This protein binds this small molecule.
Small molecule (SMILES): CC(=O)N[C@H]1[C@H]([C@H](O)[C@H](O)CO)O[C@@](O[C@H]2[C@@H](O)[C@@H](CO)O[C@@H](O[C@H]3[C@H](O)[C@@H](O)[C@H](O)O[C@@H]3CO)[C@@H]2O)(C(=O)O)C[C@@H]1O

Sequence of chain 52.E:
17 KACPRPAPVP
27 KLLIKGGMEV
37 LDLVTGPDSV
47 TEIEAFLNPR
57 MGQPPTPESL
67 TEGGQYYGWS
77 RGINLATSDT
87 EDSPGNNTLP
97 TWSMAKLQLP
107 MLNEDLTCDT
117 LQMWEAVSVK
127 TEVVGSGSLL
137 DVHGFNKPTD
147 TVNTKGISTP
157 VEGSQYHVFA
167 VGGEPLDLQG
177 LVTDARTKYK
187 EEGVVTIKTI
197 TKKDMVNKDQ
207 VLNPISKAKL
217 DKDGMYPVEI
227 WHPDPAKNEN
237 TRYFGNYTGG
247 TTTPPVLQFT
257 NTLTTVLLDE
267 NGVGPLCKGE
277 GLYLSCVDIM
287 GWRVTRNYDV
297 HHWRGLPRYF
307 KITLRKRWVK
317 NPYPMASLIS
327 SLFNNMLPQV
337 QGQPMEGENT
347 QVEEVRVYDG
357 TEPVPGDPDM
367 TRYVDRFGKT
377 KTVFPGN

Sequence of chain 52.D:
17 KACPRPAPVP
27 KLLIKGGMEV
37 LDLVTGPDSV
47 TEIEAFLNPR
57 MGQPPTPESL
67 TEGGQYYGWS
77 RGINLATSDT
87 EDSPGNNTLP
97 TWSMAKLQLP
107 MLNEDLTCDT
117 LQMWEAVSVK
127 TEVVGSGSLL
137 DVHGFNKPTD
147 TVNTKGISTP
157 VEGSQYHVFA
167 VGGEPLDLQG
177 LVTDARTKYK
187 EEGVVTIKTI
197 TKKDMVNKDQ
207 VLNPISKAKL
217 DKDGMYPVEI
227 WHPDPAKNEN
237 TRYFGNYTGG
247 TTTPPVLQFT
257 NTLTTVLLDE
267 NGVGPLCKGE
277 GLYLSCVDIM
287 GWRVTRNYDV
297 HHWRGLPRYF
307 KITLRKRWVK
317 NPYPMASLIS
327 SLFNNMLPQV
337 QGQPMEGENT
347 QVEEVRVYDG

Binding-site contacts:
Ligand atom O4 contacts residue ARG77 of chain 52.D at 4.3 Å.
Ligand atom O1B contacts residue ARG77 of chain 52.D at 2.8 Å (salt-bridge).
Ligand atom O4 contacts residue THR291 of chain 52.D at 4.0 Å.
Ligand atom C4 contacts residue GLY78 of chain 52.D at 3.8 Å.
Ligand atom C5 contacts residue TYR72 of chain 52.D at 3.6 Å (hydrophobic).
Ligand atom C6 contacts residue ASN93 of chain 52.D at 3.2 Å.
Ligand atom C3 contacts residue ARG77 of chain 52.D at 3.4 Å.
Ligand atom O6 contacts residue ASN93 of chain 52.D at 3.4 Å (h-bond).
Ligand atom O1A contacts residue ARG77 of chain 52.D at 2.8 Å (salt-bridge).
Ligand atom O4 contacts residue ILE79 of chain 52.D at 4.2 Å.
Ligand atom O4 contacts residue VAL296 of chain 52.D at 4.0 Å.
Ligand atom O8 contacts residue ARG77 of chain 52.D at 3.6 Å.
Ligand atom C6 contacts residue TYR72 of chain 52.D at 3.8 Å (hydrophobic).
Ligand atom O3 contacts residue ARG77 of chain 52.D at 4.3 Å.
Ligand atom C3 contacts residue HIS298 of chain 52.D at 3.9 Å.
Ligand atom C2 contacts residue ARG77 of chain 52.D at 4.0 Å.
Ligand atom O3 contacts residue VAL296 of chain 52.D at 4.3 Å.
Ligand atom O1B contacts residue TYR72 of chain 52.D at 4.0 Å.
Ligand atom C4 contacts residue ARG77 of chain 52.D at 4.1 Å.
Ligand atom O4 contacts residue GLY78 of chain 52.D at 3.1 Å (h-bond).
Ligand atom C4 contacts residue VAL296 of chain 52.D at 4.2 Å (hydrophobic).
Ligand atom C10 contacts residue TYR72 of chain 52.D at 3.8 Å (hydrophobic).
Ligand atom O4 contacts residue HIS298 of chain 52.D at 2.6 Å (h-bond).
Ligand atom C1 contacts residue TYR72 of chain 52.D at 3.8 Å (hydrophobic).
Ligand atom O4 contacts residue TYR72 of chain 52.D at 3.9 Å.
Ligand atom N5 contacts residue TYR72 of chain 52.D at 3.0 Å (h-bond).
Ligand atom C4 contacts residue TYR72 of chain 52.D at 3.4 Å (hydrophobic).
Ligand atom C1 contacts residue ARG77 of chain 52.D at 3.4 Å.
Ligand atom O1A contacts residue GLY78 of chain 52.D at 4.1 Å.
Ligand atom O8 contacts residue TYR72 of chain 52.D at 3.7 Å.
Ligand atom C6 contacts residue THR94 of chain 52.D at 4.2 Å.
Ligand atom C4 contacts residue HIS298 of chain 52.D at 3.7 Å.
Ligand atom C3 contacts residue VAL296 of chain 52.D at 3.5 Å (hydrophobic).
Ligand atom C3 contacts residue GLY78 of chain 52.D at 4.0 Å.
Ligand atom O1A contacts residue TYR72 of chain 52.D at 3.3 Å.
Ligand atom O3 contacts residue GLY78 of chain 52.D at 3.8 Å.
Ligand atom C11 contacts residue TYR72 of chain 52.D at 4.0 Å (hydrophobic).
Ligand atom O10 contacts residue THR291 of chain 52.D at 3.8 Å.
Ligand atom C11 contacts residue ASP85 of chain 52.E at 3.6 Å.
Ligand atom O3 contacts residue ASN80 of chain 52.D at 3.8 Å.